This small molecule binds to this protein.
Small molecule (SMILES): CC(=O)N[C@@H]1[C@@H](O)[C@H](O)[C@@H](CO)O[C@H]1O

Binding-site contacts:
Ligand atom C8 contacts residue ASN154 of chain 1.B at 4.4 Å.
Ligand atom C8 contacts residue THR156 of chain 1.B at 4.2 Å.
Ligand atom C1 contacts residue ASN154 of chain 1.B at 1.4 Å.
Ligand atom C5 contacts residue GLU150 of chain 1.B at 4.2 Å.
Ligand atom C6 contacts residue ALA147 of chain 1.B at 3.7 Å (hydrophobic).
Ligand atom C5 contacts residue ALA147 of chain 1.B at 4.4 Å (hydrophobic).
Ligand atom O7 contacts residue ASN154 of chain 1.B at 3.1 Å (h-bond).
Ligand atom C4 contacts residue ASN154 of chain 1.B at 4.2 Å.
Ligand atom O6 contacts residue GLU150 of chain 1.B at 3.2 Å.
Ligand atom C7 contacts residue ASN154 of chain 1.B at 3.2 Å.
Ligand atom O7 contacts residue GLU150 of chain 1.B at 4.4 Å.
Ligand atom N2 contacts residue THR156 of chain 1.B at 4.0 Å.
Ligand atom C1 contacts residue GLU150 of chain 1.B at 4.0 Å.
Ligand atom C1 contacts residue SER151 of chain 1.B at 4.2 Å.
Ligand atom C6 contacts residue GLU150 of chain 1.B at 3.8 Å.
Ligand atom N2 contacts residue ASN154 of chain 1.B at 2.9 Å (h-bond).
Ligand atom C7 contacts residue THR156 of chain 1.B at 4.5 Å.
Ligand atom C2 contacts residue ASN154 of chain 1.B at 2.4 Å.
Ligand atom C3 contacts residue ASN154 of chain 1.B at 3.7 Å.
Ligand atom C1 contacts residue THR156 of chain 1.B at 3.5 Å.
Ligand atom O5 contacts residue SER151 of chain 1.B at 4.0 Å.
Ligand atom O5 contacts residue ASN154 of chain 1.B at 2.4 Å (h-bond).
Ligand atom C5 contacts residue ASN154 of chain 1.B at 3.7 Å.
Ligand atom O5 contacts residue GLU150 of chain 1.B at 3.4 Å.
Ligand atom O5 contacts residue THR156 of chain 1.B at 4.4 Å.
Ligand atom C2 contacts residue THR156 of chain 1.B at 4.3 Å.

Sequence of chain 1.B:
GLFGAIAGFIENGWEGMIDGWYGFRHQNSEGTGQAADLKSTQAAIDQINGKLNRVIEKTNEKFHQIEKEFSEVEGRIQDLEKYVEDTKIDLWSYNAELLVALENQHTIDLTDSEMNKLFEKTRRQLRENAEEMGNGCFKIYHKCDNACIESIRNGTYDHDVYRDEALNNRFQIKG